This protein binds this small molecule.
Small molecule (SMILES): CC(C)(N)C(=O)N[C@H](COCc1ccccc1)C(=O)N1CCC2(CC1)CN(S(C)(=O)=O)c1ccccc12

Binding-site contacts:
Ligand atom C19 contacts residue GLU124 of chain 1.E at 3.3 Å.
Ligand atom C30 contacts residue ARG102 of chain 1.E at 3.7 Å.
Ligand atom C13 contacts residue GLU124 of chain 1.E at 3.3 Å.
Ligand atom O12 contacts residue GLU124 of chain 1.E at 3.5 Å (salt-bridge).
Ligand atom N27 contacts residue ASN305 of chain 1.E at 3.3 Å.
Ligand atom C02 contacts residue GLN120 of chain 1.E at 3.5 Å.
Ligand atom C24 contacts residue PHE286 of chain 1.E at 3.5 Å (hydrophobic).
Ligand atom C17 contacts residue ARG283 of chain 1.E at 3.8 Å.
Ligand atom C11 contacts residue GLN120 of chain 1.E at 3.2 Å.
Ligand atom C19 contacts residue ARG283 of chain 1.E at 3.2 Å.
Ligand atom C28 contacts residue ASN305 of chain 1.E at 3.8 Å.
Ligand atom O12 contacts residue ARG283 of chain 1.E at 3.3 Å (salt-bridge).
Ligand atom N04 contacts residue GLN120 of chain 1.E at 3.6 Å (h-bond).
Ligand atom S34 contacts residue LEU103 of chain 1.E at 3.8 Å.
Ligand atom O06 contacts residue ARG283 of chain 1.E at 2.4 Å (salt-bridge).
Ligand atom O36 contacts residue LEU103 of chain 1.E at 3.4 Å.
Ligand atom C09 contacts residue SER123 of chain 1.E at 3.4 Å.
Ligand atom C37 contacts residue GLN302 of chain 1.E at 2.9 Å.
Ligand atom O01 contacts residue GLN120 of chain 1.E at 2.9 Å (h-bond).
Ligand atom C14 contacts residue ARG283 of chain 1.E at 3.6 Å.
Ligand atom O36 contacts residue PHE309 of chain 1.E at 3.8 Å.
Ligand atom N20 contacts residue PHE286 of chain 1.E at 3.8 Å.
Ligand atom C18 contacts residue MET213 of chain 1.E at 3.2 Å (hydrophobic).
Ligand atom C33 contacts residue GLN302 of chain 1.E at 3.8 Å.
Ligand atom C16 contacts residue LEU210 of chain 1.E at 3.6 Å (hydrophobic).
Ligand atom C18 contacts residue ARG283 of chain 1.E at 3.3 Å.
Ligand atom N08 contacts residue ASP99 of chain 1.E at 2.8 Å (salt-bridge).
Ligand atom C17 contacts residue MET213 of chain 1.E at 3.8 Å (hydrophobic).
Ligand atom C37 contacts residue ASN305 of chain 1.E at 3.7 Å.
Ligand atom O35 contacts residue LEU103 of chain 1.E at 3.2 Å.
Ligand atom O36 contacts residue ASN305 of chain 1.E at 3.2 Å (h-bond).
Ligand atom C26 contacts residue ASN305 of chain 1.E at 3.6 Å.
Ligand atom C22 contacts residue ARG102 of chain 1.E at 3.6 Å.
Ligand atom C18 contacts residue VAL214 of chain 1.E at 3.7 Å (hydrophobic).
Ligand atom O35 contacts residue ARG102 of chain 1.E at 2.9 Å (salt-bridge).
Ligand atom C05 contacts residue ARG283 of chain 1.E at 3.3 Å.
Ligand atom C14 contacts residue GLU124 of chain 1.E at 3.7 Å.
Ligand atom C37 contacts residue LEU306 of chain 1.E at 3.3 Å (hydrophobic).
Ligand atom C17 contacts residue VAL214 of chain 1.E at 3.4 Å (hydrophobic).
Ligand atom C13 contacts residue ILE178 of chain 1.E at 3.4 Å (hydrophobic).

Sequence of chain 1.E:
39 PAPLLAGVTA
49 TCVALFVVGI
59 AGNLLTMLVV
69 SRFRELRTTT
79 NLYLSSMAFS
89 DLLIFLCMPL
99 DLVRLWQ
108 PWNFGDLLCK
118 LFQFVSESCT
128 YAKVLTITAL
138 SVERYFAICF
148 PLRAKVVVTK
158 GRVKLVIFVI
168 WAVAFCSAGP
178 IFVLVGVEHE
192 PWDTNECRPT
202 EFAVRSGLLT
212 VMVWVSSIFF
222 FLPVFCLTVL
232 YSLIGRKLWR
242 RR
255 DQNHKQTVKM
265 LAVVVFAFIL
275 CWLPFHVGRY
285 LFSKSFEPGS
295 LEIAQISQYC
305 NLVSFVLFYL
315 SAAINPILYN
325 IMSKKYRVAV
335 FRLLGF